Sequence of chain 1.B:
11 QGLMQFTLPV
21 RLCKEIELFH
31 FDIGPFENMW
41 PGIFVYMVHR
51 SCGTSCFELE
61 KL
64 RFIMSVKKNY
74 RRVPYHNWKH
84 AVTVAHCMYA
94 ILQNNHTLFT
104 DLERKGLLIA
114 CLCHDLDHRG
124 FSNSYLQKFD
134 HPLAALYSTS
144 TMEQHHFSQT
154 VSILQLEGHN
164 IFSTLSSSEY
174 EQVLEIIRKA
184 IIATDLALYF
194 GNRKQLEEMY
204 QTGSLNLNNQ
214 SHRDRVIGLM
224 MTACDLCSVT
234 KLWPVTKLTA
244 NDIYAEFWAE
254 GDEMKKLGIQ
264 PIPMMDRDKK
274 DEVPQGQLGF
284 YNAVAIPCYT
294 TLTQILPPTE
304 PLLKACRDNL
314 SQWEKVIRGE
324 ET

A protein and the small-molecule ligand that binds it are described below.
Small molecule (SMILES): CN1NCC(C(=O)NCC2=NCCO2)=C1C(=O)Nc1cc[n+]2c(n1)N=C(c1ccccc1)C2

Binding-site contacts:
Ligand atom N9 contacts residue PHE283 of chain 1.B at 3.6 Å.
Ligand atom C15 contacts residue GLY279 of chain 1.B at 3.4 Å.
Ligand atom C16 contacts residue GLY279 of chain 1.B at 3.6 Å.
Ligand atom C17 contacts residue MET267 of chain 1.B at 3.4 Å (hydrophobic).
Ligand atom C18 contacts residue PHE283 of chain 1.B at 3.6 Å (hydrophobic).
Ligand atom O30 contacts residue ILE246 of chain 1.B at 3.6 Å.
Ligand atom C18 contacts residue MET267 of chain 1.B at 3.5 Å (hydrophobic).
Ligand atom C24 contacts residue GLU275 of chain 1.B at 3.6 Å.
Ligand atom C23 contacts residue LYS272 of chain 1.B at 3.6 Å.
Ligand atom C6 contacts residue PHE283 of chain 1.B at 3.5 Å (hydrophobic).
Ligand atom N12 contacts residue GLN280 of chain 1.B at 3.6 Å.
Ligand atom C11 contacts residue TYR247 of chain 1.B at 3.4 Å (hydrophobic).
Ligand atom C19 contacts residue MET267 of chain 1.B at 3.7 Å (hydrophobic).
Ligand atom C31 contacts residue ALA243 of chain 1.B at 3.3 Å (hydrophobic).
Ligand atom C32 contacts residue THR242 of chain 1.B at 3.5 Å.
Ligand atom C25 contacts residue GLU275 of chain 1.B at 3.1 Å.
Ligand atom O8 contacts residue MET267 of chain 1.B at 3.7 Å.
Ligand atom C24 contacts residue PRO266 of chain 1.B at 3.5 Å (hydrophobic).
Ligand atom C33 contacts residue VAL232 of chain 1.B at 3.5 Å (hydrophobic).
Ligand atom C31 contacts residue THR242 of chain 1.B at 3.7 Å.
Ligand atom C11 contacts residue MET267 of chain 1.B at 3.5 Å (hydrophobic).
Ligand atom C4 contacts residue PHE283 of chain 1.B at 3.4 Å (hydrophobic).
Ligand atom O8 contacts residue PHE283 of chain 1.B at 3.6 Å.
Ligand atom N12 contacts residue MET267 of chain 1.B at 3.4 Å (h-bond).
Ligand atom C20 contacts residue MET267 of chain 1.B at 3.7 Å (hydrophobic).
Ligand atom C15 contacts residue MET267 of chain 1.B at 3.7 Å (hydrophobic).
Ligand atom C23 contacts residue GLU275 of chain 1.B at 3.7 Å.
Ligand atom C2 contacts residue PHE283 of chain 1.B at 3.5 Å (hydrophobic).
Ligand atom C1 contacts residue PHE283 of chain 1.B at 3.5 Å (hydrophobic).
Ligand atom N27 contacts residue PHE283 of chain 1.B at 3.5 Å.
Ligand atom C25 contacts residue LYS272 of chain 1.B at 3.5 Å.
Ligand atom N13 contacts residue TYR247 of chain 1.B at 2.7 Å (h-bond).
Ligand atom O26 contacts residue GLN280 of chain 1.B at 3.0 Å (h-bond).
Ligand atom N14 contacts residue GLY279 of chain 1.B at 3.6 Å.
Ligand atom C33 contacts residue GLN280 of chain 1.B at 3.4 Å.
Ligand atom C32 contacts residue ALA243 of chain 1.B at 3.5 Å (hydrophobic).
Ligand atom N13 contacts residue MET267 of chain 1.B at 3.6 Å.
Ligand atom C31 contacts residue THR239 of chain 1.B at 3.3 Å.
Ligand atom N12 contacts residue TYR247 of chain 1.B at 3.5 Å (h-bond).
Ligand atom C20 contacts residue GLY279 of chain 1.B at 3.6 Å.